This protein binds this small molecule.
Small molecule (SMILES): OC[C@H]1OC[C@H](O)[C@@H](O)[C@@H]1O

Sequence of chain 1.A:
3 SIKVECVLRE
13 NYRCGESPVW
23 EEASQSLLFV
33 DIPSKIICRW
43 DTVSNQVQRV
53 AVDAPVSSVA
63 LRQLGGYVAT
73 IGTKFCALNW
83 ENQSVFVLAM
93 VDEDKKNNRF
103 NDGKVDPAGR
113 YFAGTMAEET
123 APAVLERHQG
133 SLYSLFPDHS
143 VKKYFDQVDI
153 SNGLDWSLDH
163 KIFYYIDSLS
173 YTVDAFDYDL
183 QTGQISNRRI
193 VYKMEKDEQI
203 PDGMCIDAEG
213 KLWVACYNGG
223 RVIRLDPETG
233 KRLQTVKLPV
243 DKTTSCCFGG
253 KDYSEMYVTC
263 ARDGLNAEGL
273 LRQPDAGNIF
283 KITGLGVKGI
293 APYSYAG

Binding-site contacts:
Ligand atom O2 contacts residue VAL193 of chain 1.A at 3.4 Å.
Ligand atom C2 contacts residue ALA177 of chain 1.A at 3.8 Å (hydrophobic).
Ligand atom C2 contacts residue VAL193 of chain 1.A at 4.0 Å (hydrophobic).
Ligand atom C6 contacts residue TYR166 of chain 1.A at 3.4 Å (hydrophobic).
Ligand atom O3 contacts residue ILE164 of chain 1.A at 4.1 Å.
Ligand atom C4 contacts residue ILE164 of chain 1.A at 4.0 Å (hydrophobic).
Ligand atom O6 contacts residue ILE164 of chain 1.A at 3.6 Å.
Ligand atom O5 contacts residue ILE164 of chain 1.A at 4.3 Å.
Ligand atom C5 contacts residue TYR166 of chain 1.A at 4.0 Å (hydrophobic).
Ligand atom O2 contacts residue ALA177 of chain 1.A at 3.6 Å.
Ligand atom O5 contacts residue PRO229 of chain 1.A at 3.5 Å (h-bond).
Ligand atom C5 contacts residue GLU230 of chain 1.A at 4.5 Å.
Ligand atom C1 contacts residue PRO229 of chain 1.A at 3.4 Å (hydrophobic).
Ligand atom O6 contacts residue SER159 of chain 1.A at 4.3 Å.
Ligand atom C2 contacts residue ARG191 of chain 1.A at 3.6 Å.
Ligand atom C6 contacts residue GLU230 of chain 1.A at 4.0 Å.
Ligand atom C1 contacts residue TYR166 of chain 1.A at 4.0 Å (hydrophobic).
Ligand atom O3 contacts residue ARG191 of chain 1.A at 2.8 Å (salt-bridge).
Ligand atom C1 contacts residue VAL193 of chain 1.A at 3.4 Å (hydrophobic).
Ligand atom O5 contacts residue TYR166 of chain 1.A at 3.3 Å (h-bond).
Ligand atom C2 contacts residue ILE164 of chain 1.A at 4.4 Å (hydrophobic).
Ligand atom O6 contacts residue TYR166 of chain 1.A at 2.7 Å (h-bond).
Ligand atom C5 contacts residue PRO229 of chain 1.A at 3.8 Å (hydrophobic).
Ligand atom C6 contacts residue PRO229 of chain 1.A at 4.4 Å (hydrophobic).
Ligand atom C3 contacts residue ARG191 of chain 1.A at 3.8 Å.
Ligand atom C1 contacts residue ALA177 of chain 1.A at 3.9 Å (hydrophobic).
Ligand atom O2 contacts residue ARG191 of chain 1.A at 2.8 Å (salt-bridge).
Ligand atom C3 contacts residue ILE164 of chain 1.A at 4.4 Å (hydrophobic).